A protein and the small-molecule ligand that binds it are described below.
Small molecule (SMILES): O=c1[nH]cnc2nc[nH]c12

Binding-site contacts:
Ligand atom C6 contacts residue PHE344 of chain 1.F at 3.3 Å (hydrophobic).
Ligand atom C4 contacts residue PHE344 of chain 1.F at 3.6 Å (hydrophobic).
Ligand atom N1 contacts residue ALA529 of chain 1.F at 3.9 Å.
Ligand atom C2 contacts residue PHE344 of chain 1.F at 3.4 Å (hydrophobic).
Ligand atom C6 contacts residue ALA529 of chain 1.F at 4.1 Å (hydrophobic).
Ligand atom N1 contacts residue MOM1 of chain 1.CA at 3.8 Å.
Ligand atom C2 contacts residue MOM1 of chain 1.CA at 3.9 Å.
Ligand atom N9 contacts residue PRO306 of chain 1.F at 4.0 Å.
Ligand atom N1 contacts residue ALA528 of chain 1.F at 4.4 Å.
Ligand atom N9 contacts residue LEU464 of chain 1.F at 3.9 Å.
Ligand atom N9 contacts residue PHE459 of chain 1.F at 3.7 Å.
Ligand atom C8 contacts residue PHE459 of chain 1.F at 4.1 Å (hydrophobic).
Ligand atom C6 contacts residue PHE459 of chain 1.F at 4.2 Å (hydrophobic).
Ligand atom C6 contacts residue ARG310 of chain 1.F at 3.9 Å.
Ligand atom N7 contacts residue PHE344 of chain 1.F at 4.0 Å.
Ligand atom N3 contacts residue GLU232 of chain 1.F at 3.1 Å (salt-bridge).
Ligand atom N3 contacts residue PHE344 of chain 1.F at 3.5 Å.
Ligand atom C2 contacts residue PHE459 of chain 1.F at 3.9 Å (hydrophobic).
Ligand atom C4 contacts residue GLU232 of chain 1.F at 4.3 Å.
Ligand atom N7 contacts residue PHE459 of chain 1.F at 3.8 Å.
Ligand atom N1 contacts residue PHE344 of chain 1.F at 3.5 Å.
Ligand atom O6 contacts residue SER458 of chain 1.F at 4.0 Å.
Ligand atom O6 contacts residue ARG310 of chain 1.F at 2.8 Å (salt-bridge).
Ligand atom O6 contacts residue ALA529 of chain 1.F at 4.1 Å.
Ligand atom C5 contacts residue PHE459 of chain 1.F at 3.8 Å (hydrophobic).
Ligand atom N3 contacts residue PHE459 of chain 1.F at 3.6 Å.
Ligand atom N7 contacts residue LEU461 of chain 1.F at 3.7 Å.
Ligand atom O6 contacts residue PHE344 of chain 1.F at 3.4 Å.
Ligand atom C8 contacts residue PRO306 of chain 1.F at 3.8 Å (hydrophobic).
Ligand atom C8 contacts residue LEU461 of chain 1.F at 3.2 Å (hydrophobic).
Ligand atom C5 contacts residue THR460 of chain 1.F at 4.0 Å.
Ligand atom C5 contacts residue PHE344 of chain 1.F at 3.4 Å (hydrophobic).
Ligand atom N7 contacts residue PRO306 of chain 1.F at 4.1 Å.
Ligand atom C2 contacts residue GLU232 of chain 1.F at 3.3 Å.
Ligand atom N9 contacts residue PHE344 of chain 1.F at 4.3 Å.
Ligand atom N7 contacts residue THR460 of chain 1.F at 2.8 Å (h-bond).
Ligand atom C2 contacts residue ALA528 of chain 1.F at 3.7 Å (hydrophobic).
Ligand atom C4 contacts residue PHE459 of chain 1.F at 3.4 Å (hydrophobic).
Ligand atom N9 contacts residue LEU461 of chain 1.F at 4.2 Å.
Ligand atom C8 contacts residue THR460 of chain 1.F at 3.2 Å.

Sequence of chain 1.F:
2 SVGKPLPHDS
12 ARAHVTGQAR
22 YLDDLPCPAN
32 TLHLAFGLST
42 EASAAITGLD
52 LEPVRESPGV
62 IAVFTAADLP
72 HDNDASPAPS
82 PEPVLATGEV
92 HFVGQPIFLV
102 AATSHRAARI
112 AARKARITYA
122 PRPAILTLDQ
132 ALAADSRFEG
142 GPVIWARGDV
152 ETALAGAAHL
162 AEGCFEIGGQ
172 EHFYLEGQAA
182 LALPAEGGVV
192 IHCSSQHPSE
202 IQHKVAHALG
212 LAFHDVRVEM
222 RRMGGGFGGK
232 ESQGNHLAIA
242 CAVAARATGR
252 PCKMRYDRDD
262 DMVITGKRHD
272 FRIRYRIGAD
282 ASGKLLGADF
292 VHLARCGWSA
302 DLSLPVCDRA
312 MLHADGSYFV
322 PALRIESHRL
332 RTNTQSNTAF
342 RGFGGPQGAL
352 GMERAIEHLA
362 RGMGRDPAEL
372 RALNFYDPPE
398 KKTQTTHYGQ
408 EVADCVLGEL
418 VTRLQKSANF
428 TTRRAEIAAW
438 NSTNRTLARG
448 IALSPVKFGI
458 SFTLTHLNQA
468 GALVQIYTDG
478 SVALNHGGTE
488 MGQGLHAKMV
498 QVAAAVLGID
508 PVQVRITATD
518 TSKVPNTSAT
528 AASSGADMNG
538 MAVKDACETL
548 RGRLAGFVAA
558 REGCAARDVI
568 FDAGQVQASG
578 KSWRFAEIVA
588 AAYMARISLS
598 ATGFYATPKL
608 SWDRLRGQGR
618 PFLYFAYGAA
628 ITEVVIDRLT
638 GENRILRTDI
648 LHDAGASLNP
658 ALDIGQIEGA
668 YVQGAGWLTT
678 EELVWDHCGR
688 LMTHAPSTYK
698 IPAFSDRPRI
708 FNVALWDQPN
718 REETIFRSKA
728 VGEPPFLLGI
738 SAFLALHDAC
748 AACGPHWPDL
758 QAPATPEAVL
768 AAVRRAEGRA